Sequence of chain 1.B:
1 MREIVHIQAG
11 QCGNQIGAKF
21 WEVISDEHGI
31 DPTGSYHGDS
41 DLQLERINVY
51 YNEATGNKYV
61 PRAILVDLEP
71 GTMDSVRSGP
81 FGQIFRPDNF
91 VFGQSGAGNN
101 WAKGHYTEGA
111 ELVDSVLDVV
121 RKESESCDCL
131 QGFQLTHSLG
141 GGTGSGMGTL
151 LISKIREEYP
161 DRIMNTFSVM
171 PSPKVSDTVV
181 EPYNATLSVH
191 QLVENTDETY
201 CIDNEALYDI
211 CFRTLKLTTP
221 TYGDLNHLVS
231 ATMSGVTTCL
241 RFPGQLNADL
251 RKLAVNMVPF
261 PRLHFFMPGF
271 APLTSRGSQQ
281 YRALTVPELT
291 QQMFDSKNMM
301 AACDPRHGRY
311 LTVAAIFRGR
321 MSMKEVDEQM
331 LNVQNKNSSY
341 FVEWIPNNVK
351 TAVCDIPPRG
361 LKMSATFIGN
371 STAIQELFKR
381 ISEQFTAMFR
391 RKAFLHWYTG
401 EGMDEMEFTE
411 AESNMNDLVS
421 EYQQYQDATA

The protein below binds the small molecule below.
Small molecule (SMILES): CCC1=C[C@@H]2C[N@](C1)Cc1c([nH]c3ccccc13)[C@@](C(=O)OC)(c1cc3c(cc1OC)N(C)[C@@H]1[C@@](O)(C(=O)OC)[C@H](OC(C)=O)[C@]4(CC)C=CCN5CC[C@]31C54)C2

Binding-site contacts:
Ligand atom C06 contacts residue PHE351 of chain 1.C at 3.1 Å (hydrophobic).
Ligand atom C37 contacts residue THR219 of chain 1.B at 3.7 Å.
Ligand atom C30 contacts residue LEU225 of chain 1.B at 3.5 Å (hydrophobic).
Ligand atom C29 contacts residue TYR222 of chain 1.B at 3.7 Å (hydrophobic).
Ligand atom C20 contacts residue ILE355 of chain 1.C at 3.7 Å (hydrophobic).
Ligand atom C01 contacts residue VAL353 of chain 1.C at 3.6 Å (hydrophobic).
Ligand atom C23 contacts residue PRO325 of chain 1.C at 3.5 Å (hydrophobic).
Ligand atom C30 contacts residue THR221 of chain 1.B at 3.6 Å.
Ligand atom C41 contacts residue PHE212 of chain 1.B at 3.4 Å (hydrophobic).
Ligand atom C41 contacts residue THR218 of chain 1.B at 3.5 Å.
Ligand atom C21 contacts residue VAL353 of chain 1.C at 3.3 Å (hydrophobic).
Ligand atom C37 contacts residue THR218 of chain 1.B at 3.7 Å.
Ligand atom C09 contacts residue LYS174 of chain 1.B at 3.2 Å.
Ligand atom O38 contacts residue THR219 of chain 1.B at 3.2 Å.
Ligand atom O38 contacts residue PRO220 of chain 1.B at 3.5 Å.
Ligand atom O57 contacts residue ASN329 of chain 1.C at 3.2 Å (h-bond).
Ligand atom O40 contacts residue PRO220 of chain 1.B at 3.4 Å.
Ligand atom C32 contacts residue VAL175 of chain 1.B at 3.5 Å (hydrophobic).
Ligand atom C04 contacts residue PHE351 of chain 1.C at 3.7 Å (hydrophobic).
Ligand atom C56 contacts residue LYS336 of chain 1.C at 3.7 Å.
Ligand atom C41 contacts residue TYR208 of chain 1.B at 3.3 Å (hydrophobic).
Ligand atom C43 contacts residue LYS174 of chain 1.B at 3.7 Å.
Ligand atom C22 contacts residue PRO325 of chain 1.C at 3.7 Å (hydrophobic).
Ligand atom C25 contacts residue PRO220 of chain 1.B at 3.7 Å (hydrophobic).
Ligand atom C14 contacts residue ASN329 of chain 1.C at 3.7 Å.
Ligand atom C42 contacts residue ASN329 of chain 1.C at 3.7 Å.
Ligand atom O36 contacts residue ASN329 of chain 1.C at 3.1 Å (h-bond).
Ligand atom C42 contacts residue TYR208 of chain 1.B at 3.1 Å (hydrophobic).
Ligand atom C21 contacts residue ILE355 of chain 1.C at 3.6 Å (hydrophobic).
Ligand atom N24 contacts residue PRO325 of chain 1.C at 3.5 Å.
Ligand atom C27 contacts residue PRO220 of chain 1.B at 3.5 Å (hydrophobic).
Ligand atom C39 contacts residue ASN329 of chain 1.C at 3.6 Å.
Ligand atom N24 contacts residue ASN329 of chain 1.C at 2.9 Å (h-bond).
Ligand atom C05 contacts residue PHE351 of chain 1.C at 2.9 Å (hydrophobic).
Ligand atom C30 contacts residue VAL175 of chain 1.B at 3.7 Å (hydrophobic).
Ligand atom C08 contacts residue PRO173 of chain 1.B at 3.3 Å (hydrophobic).
Ligand atom C23 contacts residue ASN329 of chain 1.C at 3.7 Å.
Ligand atom C31 contacts residue VAL175 of chain 1.B at 3.6 Å (hydrophobic).
Ligand atom C02 contacts residue ASN329 of chain 1.C at 3.5 Å.
Ligand atom C09 contacts residue PRO173 of chain 1.B at 3.2 Å (hydrophobic).

Sequence of chain 1.C:
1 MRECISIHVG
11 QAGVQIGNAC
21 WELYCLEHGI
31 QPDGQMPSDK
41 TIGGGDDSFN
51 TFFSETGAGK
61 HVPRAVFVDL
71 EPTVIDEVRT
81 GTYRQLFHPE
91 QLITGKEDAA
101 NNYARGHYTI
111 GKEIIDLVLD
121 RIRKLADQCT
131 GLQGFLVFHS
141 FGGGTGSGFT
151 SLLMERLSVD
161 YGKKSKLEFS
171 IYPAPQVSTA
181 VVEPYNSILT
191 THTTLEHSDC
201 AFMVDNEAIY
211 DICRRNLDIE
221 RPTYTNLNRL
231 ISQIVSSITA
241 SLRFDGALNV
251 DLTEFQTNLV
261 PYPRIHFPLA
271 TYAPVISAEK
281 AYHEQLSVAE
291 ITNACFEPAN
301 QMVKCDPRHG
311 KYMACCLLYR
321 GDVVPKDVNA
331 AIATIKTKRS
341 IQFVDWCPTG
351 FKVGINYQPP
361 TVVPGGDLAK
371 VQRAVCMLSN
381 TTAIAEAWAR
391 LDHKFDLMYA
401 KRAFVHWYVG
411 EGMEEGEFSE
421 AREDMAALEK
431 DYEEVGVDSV